The small molecule below binds the protein below.
Small molecule (SMILES): CC(=O)N[C@H]1[C@H](O[C@H]2[C@H](O[C@@H]3O[C@@H](C)[C@@H](O)[C@@H](O)[C@@H]3O)[C@@H](NC(C)=O)CO[C@@H]2CO)O[C@H](CO)[C@@H](O[C@@H]2O[C@H](CO)[C@@H](O)[C@H](O)[C@@H]2O[C@@H]2OC[C@@H](O)[C@H](O)[C@H]2O)[C@@H]1O

Sequence of chain 2.A:
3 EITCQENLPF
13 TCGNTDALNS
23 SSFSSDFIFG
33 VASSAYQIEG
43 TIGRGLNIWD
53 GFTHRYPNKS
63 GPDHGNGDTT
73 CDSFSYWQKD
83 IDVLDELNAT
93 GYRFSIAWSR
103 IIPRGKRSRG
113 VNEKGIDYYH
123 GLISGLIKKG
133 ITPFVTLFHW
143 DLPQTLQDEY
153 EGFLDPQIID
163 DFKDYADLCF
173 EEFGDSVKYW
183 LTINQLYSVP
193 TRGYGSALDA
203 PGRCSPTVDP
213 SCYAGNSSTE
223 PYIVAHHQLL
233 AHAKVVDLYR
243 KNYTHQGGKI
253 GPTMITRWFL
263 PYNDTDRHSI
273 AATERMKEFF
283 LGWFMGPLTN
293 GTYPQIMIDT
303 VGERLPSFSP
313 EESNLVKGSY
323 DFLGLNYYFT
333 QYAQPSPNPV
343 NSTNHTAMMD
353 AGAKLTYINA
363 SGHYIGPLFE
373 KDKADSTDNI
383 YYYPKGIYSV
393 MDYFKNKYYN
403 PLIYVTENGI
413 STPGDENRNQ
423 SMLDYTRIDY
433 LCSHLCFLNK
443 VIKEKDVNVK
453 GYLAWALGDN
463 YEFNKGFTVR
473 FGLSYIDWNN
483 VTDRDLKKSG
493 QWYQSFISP

Binding-site contacts:
Ligand atom C4 contacts residue ASN265 of chain 2.A at 4.2 Å.
Ligand atom C1 contacts residue THR267 of chain 2.A at 3.8 Å.
Ligand atom C7 contacts residue ALA362 of chain 2.A at 3.8 Å (hydrophobic).
Ligand atom C6 contacts residue ASP268 of chain 2.A at 4.3 Å.
Ligand atom C8 contacts residue SER363 of chain 2.A at 3.9 Å.
Ligand atom C6 contacts residue THR267 of chain 2.A at 4.1 Å.
Ligand atom C8 contacts residue ALA362 of chain 2.A at 3.6 Å (hydrophobic).
Ligand atom O5 contacts residue THR267 of chain 2.A at 4.0 Å.
Ligand atom C5 contacts residue ASN265 of chain 2.A at 3.7 Å.
Ligand atom C1 contacts residue ASP268 of chain 2.A at 4.5 Å.
Ligand atom O5 contacts residue ASP268 of chain 2.A at 3.6 Å.
Ligand atom O6 contacts residue ASP268 of chain 2.A at 4.2 Å.
Ligand atom N2 contacts residue ASN265 of chain 2.A at 3.0 Å (h-bond).
Ligand atom C3 contacts residue ASN265 of chain 2.A at 3.9 Å.
Ligand atom C1 contacts residue ASN265 of chain 2.A at 1.7 Å.
Ligand atom O7 contacts residue ALA362 of chain 2.A at 3.6 Å.
Ligand atom O7 contacts residue ASN265 of chain 2.A at 3.7 Å.
Ligand atom O5 contacts residue ASN265 of chain 2.A at 2.4 Å (h-bond).
Ligand atom C5 contacts residue THR267 of chain 2.A at 4.0 Å.
Ligand atom C2 contacts residue ASN265 of chain 2.A at 2.5 Å.
Ligand atom C7 contacts residue ASN265 of chain 2.A at 3.5 Å.